Sequence of chain 27.E:
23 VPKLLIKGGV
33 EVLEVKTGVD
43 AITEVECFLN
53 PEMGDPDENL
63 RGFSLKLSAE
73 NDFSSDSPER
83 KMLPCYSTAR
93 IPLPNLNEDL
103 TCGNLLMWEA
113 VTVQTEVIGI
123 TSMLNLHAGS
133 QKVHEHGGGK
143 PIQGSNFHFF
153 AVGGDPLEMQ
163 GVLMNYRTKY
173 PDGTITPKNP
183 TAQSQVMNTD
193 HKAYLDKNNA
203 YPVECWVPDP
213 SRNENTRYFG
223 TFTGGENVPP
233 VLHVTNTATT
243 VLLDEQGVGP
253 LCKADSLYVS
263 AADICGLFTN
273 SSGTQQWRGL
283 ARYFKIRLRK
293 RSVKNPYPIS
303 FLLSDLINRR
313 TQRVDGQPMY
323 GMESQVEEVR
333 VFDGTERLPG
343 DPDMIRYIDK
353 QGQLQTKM

Binding-site contacts:
Ligand atom C11 contacts residue PHE65 of chain 27.A at 3.7 Å (hydrophobic).
Ligand atom C11 contacts residue PHE270 of chain 27.A at 3.8 Å (hydrophobic).
Ligand atom C8 contacts residue GLN278 of chain 27.A at 3.7 Å.
Ligand atom O9 contacts residue LYS68 of chain 27.A at 2.8 Å (salt-bridge).
Ligand atom C6 contacts residue ASN272 of chain 27.A at 3.5 Å.
Ligand atom C11 contacts residue PHE75 of chain 27.B at 3.5 Å (hydrophobic).
Ligand atom O8 contacts residue THR276 of chain 27.A at 3.2 Å.
Ligand atom C11 contacts residue GLN278 of chain 27.A at 3.4 Å.
Ligand atom C11 contacts residue THR276 of chain 27.A at 3.7 Å.
Ligand atom N5 contacts residue GLN278 of chain 27.A at 3.7 Å.
Ligand atom C1 contacts residue LYS68 of chain 27.A at 3.8 Å.
Ligand atom O1B contacts residue THR276 of chain 27.A at 2.8 Å (h-bond).
Ligand atom C9 contacts residue GLN278 of chain 27.A at 3.2 Å.
Ligand atom O1A contacts residue SER274 of chain 27.A at 2.3 Å (h-bond).
Ligand atom C7 contacts residue GLN278 of chain 27.A at 3.8 Å.
Ligand atom O1B contacts residue LYS68 of chain 27.A at 3.7 Å.
Ligand atom C10 contacts residue ASN272 of chain 27.A at 3.7 Å.
Ligand atom O1A contacts residue THR276 of chain 27.A at 3.4 Å (h-bond).
Ligand atom C9 contacts residue LEU67 of chain 27.A at 3.9 Å (hydrophobic).
Ligand atom O9 contacts residue LEU67 of chain 27.A at 3.2 Å.
Ligand atom O10 contacts residue LEU62 of chain 27.A at 3.6 Å.
Ligand atom O8 contacts residue GLN278 of chain 27.A at 3.5 Å (h-bond).
Ligand atom O8 contacts residue LYS68 of chain 27.A at 3.9 Å.
Ligand atom C10 contacts residue GLN278 of chain 27.A at 4.0 Å.
Ligand atom C1 contacts residue THR276 of chain 27.A at 3.5 Å.
Ligand atom C4 contacts residue ASN272 of chain 27.A at 4.0 Å.
Ligand atom C9 contacts residue LYS68 of chain 27.A at 3.8 Å.
Ligand atom C11 contacts residue ASN272 of chain 27.A at 3.4 Å.
Ligand atom O8 contacts residue ASN272 of chain 27.A at 3.5 Å (h-bond).
Ligand atom C1 contacts residue SER274 of chain 27.A at 3.4 Å.
Ligand atom N5 contacts residue ASN272 of chain 27.A at 3.1 Å (h-bond).
Ligand atom O1B contacts residue SER274 of chain 27.A at 3.9 Å.
Ligand atom C10 contacts residue PHE75 of chain 27.B at 3.9 Å (hydrophobic).
Ligand atom O1A contacts residue LYS68 of chain 27.A at 3.2 Å (salt-bridge).
Ligand atom C5 contacts residue ASN272 of chain 27.A at 3.9 Å.
Ligand atom C11 contacts residue LEU62 of chain 27.A at 4.0 Å (hydrophobic).
Ligand atom O10 contacts residue PHE75 of chain 27.B at 3.5 Å.
Ligand atom C11 contacts residue HIS138 of chain 27.E at 3.4 Å.
Ligand atom C10 contacts residue LEU62 of chain 27.A at 3.9 Å (hydrophobic).
Ligand atom O1B contacts residue ASN272 of chain 27.A at 3.7 Å.

This small molecule binds to this protein.
Small molecule (SMILES): CC(=O)N[C@H]1[C@H]([C@H](O)[C@H](O)CO)O[C@@](O[C@H](CO)[C@@H](O)[C@@H]2O[C@@H](C(=O)O)C[C@H](O)[C@H]2NC(C)=O)(C(=O)O)C[C@@H]1O

Sequence of chain 27.B:
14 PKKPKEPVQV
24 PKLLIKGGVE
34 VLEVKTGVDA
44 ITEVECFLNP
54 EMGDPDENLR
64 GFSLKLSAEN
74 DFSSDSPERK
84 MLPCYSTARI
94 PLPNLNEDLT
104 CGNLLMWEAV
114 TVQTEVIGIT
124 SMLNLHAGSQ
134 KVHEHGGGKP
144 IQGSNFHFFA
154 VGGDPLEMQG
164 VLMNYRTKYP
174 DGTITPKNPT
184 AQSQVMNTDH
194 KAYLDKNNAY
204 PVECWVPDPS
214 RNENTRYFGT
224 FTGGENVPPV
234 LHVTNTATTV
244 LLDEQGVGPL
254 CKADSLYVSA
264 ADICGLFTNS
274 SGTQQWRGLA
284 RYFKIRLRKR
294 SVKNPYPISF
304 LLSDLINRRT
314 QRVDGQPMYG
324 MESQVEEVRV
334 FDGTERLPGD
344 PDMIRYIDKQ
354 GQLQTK

Sequence of chain 27.A:
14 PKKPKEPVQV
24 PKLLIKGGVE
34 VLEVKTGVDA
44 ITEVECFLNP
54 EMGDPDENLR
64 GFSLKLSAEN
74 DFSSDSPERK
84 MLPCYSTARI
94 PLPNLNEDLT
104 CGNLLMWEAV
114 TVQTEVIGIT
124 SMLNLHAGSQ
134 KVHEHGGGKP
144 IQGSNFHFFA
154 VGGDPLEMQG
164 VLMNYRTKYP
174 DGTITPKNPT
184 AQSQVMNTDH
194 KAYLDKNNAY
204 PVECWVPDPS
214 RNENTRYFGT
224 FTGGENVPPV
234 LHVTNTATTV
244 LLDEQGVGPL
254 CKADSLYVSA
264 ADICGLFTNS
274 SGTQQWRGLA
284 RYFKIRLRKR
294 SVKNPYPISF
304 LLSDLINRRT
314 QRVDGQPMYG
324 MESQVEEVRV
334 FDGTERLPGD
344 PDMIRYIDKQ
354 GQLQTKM